Sequence of chain 1.A:
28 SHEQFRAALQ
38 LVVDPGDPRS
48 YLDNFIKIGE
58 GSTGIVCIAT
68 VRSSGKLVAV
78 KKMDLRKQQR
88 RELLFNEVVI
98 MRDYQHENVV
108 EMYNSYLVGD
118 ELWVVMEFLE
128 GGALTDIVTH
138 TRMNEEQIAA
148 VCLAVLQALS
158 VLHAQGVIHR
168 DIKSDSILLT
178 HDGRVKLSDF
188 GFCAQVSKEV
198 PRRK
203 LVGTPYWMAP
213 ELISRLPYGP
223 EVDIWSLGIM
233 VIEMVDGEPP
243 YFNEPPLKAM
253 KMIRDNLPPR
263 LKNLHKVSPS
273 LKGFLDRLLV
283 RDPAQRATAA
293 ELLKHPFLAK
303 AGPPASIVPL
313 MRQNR

The small molecule below binds the protein below.
Small molecule (SMILES): CN[C@@H]1C[C@H]2O[C@@](C)([C@@H]1OC)n1c3ccccc3c3c4c(c5c6ccccc6n2c5c31)C(=O)NC4

Binding-site contacts:
Ligand atom N2 contacts residue VAL63 of chain 1.A at 3.5 Å.
Ligand atom O4 contacts residue GLY56 of chain 1.A at 3.5 Å.
Ligand atom C28 contacts residue ASP172 of chain 1.A at 3.5 Å.
Ligand atom C12 contacts residue VAL63 of chain 1.A at 3.9 Å (hydrophobic).
Ligand atom C3 contacts residue ILE55 of chain 1.A at 3.7 Å (hydrophobic).
Ligand atom C4 contacts residue LEU126 of chain 1.A at 3.4 Å (hydrophobic).
Ligand atom C26 contacts residue GLU57 of chain 1.A at 3.8 Å.
Ligand atom N4 contacts residue ASP172 of chain 1.A at 3.1 Å (salt-bridge).
Ligand atom C27 contacts residue ASP172 of chain 1.A at 3.1 Å.
Ligand atom C2 contacts residue GLY129 of chain 1.A at 3.7 Å.
Ligand atom C14 contacts residue SER185 of chain 1.A at 3.8 Å.
Ligand atom C17 contacts residue VAL63 of chain 1.A at 3.5 Å (hydrophobic).
Ligand atom C14 contacts residue LYS78 of chain 1.A at 3.5 Å.
Ligand atom C18 contacts residue VAL63 of chain 1.A at 3.8 Å (hydrophobic).
Ligand atom N1 contacts residue ALA76 of chain 1.A at 3.6 Å.
Ligand atom O5 contacts residue GLU124 of chain 1.A at 3.7 Å.
Ligand atom O5 contacts residue LEU126 of chain 1.A at 2.8 Å (h-bond).
Ligand atom C15 contacts residue LYS78 of chain 1.A at 3.2 Å.
Ligand atom O5 contacts residue PHE125 of chain 1.A at 3.6 Å.
Ligand atom C12 contacts residue SER185 of chain 1.A at 3.8 Å.
Ligand atom C27 contacts residue ASP186 of chain 1.A at 3.6 Å.
Ligand atom C9 contacts residue LEU175 of chain 1.A at 3.9 Å (hydrophobic).
Ligand atom C10 contacts residue LEU175 of chain 1.A at 3.5 Å (hydrophobic).
Ligand atom O6 contacts residue ASP172 of chain 1.A at 3.4 Å (salt-bridge).
Ligand atom N1 contacts residue GLU124 of chain 1.A at 2.9 Å (salt-bridge).
Ligand atom C3 contacts residue LEU126 of chain 1.A at 3.5 Å (hydrophobic).
Ligand atom C8 contacts residue LEU175 of chain 1.A at 3.7 Å (hydrophobic).
Ligand atom C4 contacts residue ILE55 of chain 1.A at 3.6 Å (hydrophobic).
Ligand atom C8 contacts residue GLU124 of chain 1.A at 3.7 Å.
Ligand atom C7 contacts residue LEU175 of chain 1.A at 3.4 Å (hydrophobic).
Ligand atom C26 contacts residue GLY58 of chain 1.A at 3.8 Å.
Ligand atom C13 contacts residue MET123 of chain 1.A at 3.6 Å (hydrophobic).
Ligand atom C6 contacts residue LEU175 of chain 1.A at 3.8 Å (hydrophobic).
Ligand atom C13 contacts residue SER185 of chain 1.A at 3.3 Å.
Ligand atom C5 contacts residue ILE55 of chain 1.A at 3.7 Å (hydrophobic).
Ligand atom C8 contacts residue LEU126 of chain 1.A at 3.8 Å (hydrophobic).
Ligand atom C26 contacts residue VAL63 of chain 1.A at 3.7 Å (hydrophobic).
Ligand atom C16 contacts residue LYS78 of chain 1.A at 3.7 Å.
Ligand atom C8 contacts residue ALA76 of chain 1.A at 3.8 Å (hydrophobic).
Ligand atom C3 contacts residue GLY129 of chain 1.A at 3.7 Å.